Binding-site contacts:
Ligand atom O2B contacts residue ASP192 of chain 1.A at 3.0 Å (salt-bridge).
Ligand atom O3B contacts residue MG1 of chain 1.F at 3.5 Å.
Ligand atom C2' contacts residue GLY274 of chain 1.A at 3.5 Å.
Ligand atom O2A contacts residue MG1 of chain 1.G at 2.3 Å.
Ligand atom C5' contacts residue ASP192 of chain 1.A at 3.6 Å.
Ligand atom C2' contacts residue TYR271 of chain 1.A at 3.3 Å (hydrophobic).
Ligand atom O2 contacts residue TYR271 of chain 1.A at 3.2 Å.
Ligand atom PG contacts residue GLY189 of chain 1.A at 3.7 Å.
Ligand atom PA contacts residue MG1 of chain 1.G at 3.4 Å.
Ligand atom C2 contacts residue TYR271 of chain 1.A at 3.8 Å (hydrophobic).
Ligand atom O1A contacts residue MG1 of chain 1.G at 3.8 Å.
Ligand atom O2 contacts residue ASN279 of chain 1.A at 2.9 Å (h-bond).
Ligand atom O2B contacts residue GLY179 of chain 1.A at 3.4 Å.
Ligand atom O2G contacts residue SER180 of chain 1.A at 2.6 Å (h-bond).
Ligand atom C2' contacts residue ASN279 of chain 1.A at 3.3 Å.
Ligand atom O2G contacts residue MG1 of chain 1.F at 3.8 Å.
Ligand atom O3' contacts residue THR273 of chain 1.A at 3.4 Å (h-bond).
Ligand atom O2A contacts residue ASP190 of chain 1.A at 3.0 Å (salt-bridge).
Ligand atom C4' contacts residue PHE272 of chain 1.A at 3.6 Å (hydrophobic).
Ligand atom O2G contacts residue SER188 of chain 1.A at 3.8 Å.
Ligand atom O2B contacts residue SER180 of chain 1.A at 3.1 Å (h-bond).
Ligand atom O2G contacts residue GLY189 of chain 1.A at 2.9 Å (h-bond).
Ligand atom O2A contacts residue ASP192 of chain 1.A at 3.0 Å (salt-bridge).
Ligand atom O3' contacts residue ARG183 of chain 1.A at 3.6 Å.
Ligand atom PB contacts residue MG1 of chain 1.F at 3.0 Å.
Ligand atom C1' contacts residue TYR271 of chain 1.A at 3.5 Å (hydrophobic).
Ligand atom PG contacts residue MG1 of chain 1.F at 3.3 Å.
Ligand atom N3 contacts residue ASP276 of chain 1.A at 3.8 Å.
Ligand atom PA contacts residue MG1 of chain 1.F at 3.1 Å.
Ligand atom O3G contacts residue ASP190 of chain 1.A at 2.9 Å (salt-bridge).
Ligand atom N3A contacts residue MG1 of chain 1.F at 3.3 Å.
Ligand atom O3G contacts residue MG1 of chain 1.F at 2.2 Å.
Ligand atom O1B contacts residue SER180 of chain 1.A at 3.7 Å.
Ligand atom O2A contacts residue MG1 of chain 1.F at 2.0 Å.
Ligand atom C4 contacts residue ASP276 of chain 1.A at 3.7 Å.
Ligand atom O2B contacts residue MG1 of chain 1.F at 1.9 Å.
Ligand atom O5' contacts residue MG1 of chain 1.G at 3.7 Å.
Ligand atom O3' contacts residue GLY274 of chain 1.A at 3.3 Å.
Ligand atom O1B contacts residue ARG183 of chain 1.A at 3.0 Å (salt-bridge).
Ligand atom C1' contacts residue ASN279 of chain 1.A at 3.8 Å.

The protein below binds the small molecule below.
Small molecule (SMILES): O=c1ccn([C@H]2C[C@H](O)[C@@H](CO[P](=O)(O)N[P](=O)(O)OP(=O)(O)O)O2)c(=O)[nH]1

Sequence of chain 1.A:
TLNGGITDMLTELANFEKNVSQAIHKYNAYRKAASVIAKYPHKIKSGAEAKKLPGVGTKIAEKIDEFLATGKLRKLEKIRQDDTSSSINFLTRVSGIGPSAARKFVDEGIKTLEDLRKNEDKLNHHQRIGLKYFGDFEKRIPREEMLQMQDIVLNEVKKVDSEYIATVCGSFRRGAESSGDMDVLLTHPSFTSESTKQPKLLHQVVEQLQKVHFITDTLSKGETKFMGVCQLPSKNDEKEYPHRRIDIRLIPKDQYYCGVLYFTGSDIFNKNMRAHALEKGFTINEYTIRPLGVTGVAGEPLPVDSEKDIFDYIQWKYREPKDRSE